This protein binds this small molecule.
Small molecule (SMILES): CO[C@H]1O[C@H](CO)[C@@H](O)[C@H](O)[C@@H]1O

Sequence of chain 2.A:
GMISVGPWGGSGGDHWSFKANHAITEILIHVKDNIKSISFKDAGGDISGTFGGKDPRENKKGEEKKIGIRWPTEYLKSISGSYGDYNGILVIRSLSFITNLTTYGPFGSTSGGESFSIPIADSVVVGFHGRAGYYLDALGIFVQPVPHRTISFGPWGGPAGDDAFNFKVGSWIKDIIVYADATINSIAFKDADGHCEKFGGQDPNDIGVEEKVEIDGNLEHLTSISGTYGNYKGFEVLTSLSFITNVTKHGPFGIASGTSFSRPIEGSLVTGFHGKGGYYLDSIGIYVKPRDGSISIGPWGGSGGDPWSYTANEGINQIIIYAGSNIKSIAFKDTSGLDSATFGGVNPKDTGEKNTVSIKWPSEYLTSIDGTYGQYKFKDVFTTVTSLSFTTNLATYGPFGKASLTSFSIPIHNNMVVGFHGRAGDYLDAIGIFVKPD

Binding-site contacts:
Ligand atom O5 contacts residue GLY136 of chain 2.A at 3.4 Å.
Ligand atom C2 contacts residue GLY16 of chain 2.A at 4.2 Å.
Ligand atom C6 contacts residue GLY16 of chain 2.A at 4.1 Å.
Ligand atom C1 contacts residue GLY136 of chain 2.A at 4.4 Å.
Ligand atom C7 contacts residue TYR137 of chain 2.A at 3.3 Å (hydrophobic).
Ligand atom O6 contacts residue ALA135 of chain 2.A at 4.2 Å.
Ligand atom C5 contacts residue GLY136 of chain 2.A at 4.1 Å.
Ligand atom C3 contacts residue GLY15 of chain 2.A at 4.4 Å.
Ligand atom C6 contacts residue ALA135 of chain 2.A at 4.2 Å (hydrophobic).
Ligand atom C5 contacts residue ASP140 of chain 2.A at 3.7 Å.
Ligand atom O4 contacts residue GLY16 of chain 2.A at 3.0 Å (h-bond).
Ligand atom O4 contacts residue ASP140 of chain 2.A at 2.4 Å (salt-bridge).
Ligand atom O3 contacts residue GLY16 of chain 2.A at 3.1 Å (h-bond).
Ligand atom C3 contacts residue GLY16 of chain 2.A at 3.5 Å.
Ligand atom C4 contacts residue ASP140 of chain 2.A at 3.3 Å.
Ligand atom C6 contacts residue ASP140 of chain 2.A at 2.7 Å.
Ligand atom C4 contacts residue GLY15 of chain 2.A at 3.6 Å.
Ligand atom C1 contacts residue TYR137 of chain 2.A at 4.3 Å (hydrophobic).
Ligand atom O5 contacts residue TYR137 of chain 2.A at 3.2 Å (h-bond).
Ligand atom C6 contacts residue TYR138 of chain 2.A at 3.8 Å (hydrophobic).
Ligand atom O4 contacts residue ILE92 of chain 2.A at 3.9 Å.
Ligand atom O5 contacts residue GLY16 of chain 2.A at 4.5 Å.
Ligand atom C6 contacts residue TYR137 of chain 2.A at 3.6 Å (hydrophobic).
Ligand atom O6 contacts residue TYR137 of chain 2.A at 2.4 Å (h-bond).
Ligand atom O4 contacts residue GLY15 of chain 2.A at 3.2 Å.
Ligand atom O6 contacts residue TYR138 of chain 2.A at 2.5 Å (h-bond).
Ligand atom O2 contacts residue GLY16 of chain 2.A at 3.5 Å.
Ligand atom C5 contacts residue TYR137 of chain 2.A at 4.0 Å (hydrophobic).
Ligand atom C5 contacts residue GLY16 of chain 2.A at 4.0 Å.
Ligand atom O6 contacts residue ASP140 of chain 2.A at 3.5 Å (salt-bridge).
Ligand atom C6 contacts residue GLY136 of chain 2.A at 3.4 Å.
Ligand atom O3 contacts residue GLY15 of chain 2.A at 3.7 Å.
Ligand atom C4 contacts residue GLY16 of chain 2.A at 2.8 Å.
Ligand atom O6 contacts residue GLY136 of chain 2.A at 2.9 Å.